Sequence of chain 2.A:
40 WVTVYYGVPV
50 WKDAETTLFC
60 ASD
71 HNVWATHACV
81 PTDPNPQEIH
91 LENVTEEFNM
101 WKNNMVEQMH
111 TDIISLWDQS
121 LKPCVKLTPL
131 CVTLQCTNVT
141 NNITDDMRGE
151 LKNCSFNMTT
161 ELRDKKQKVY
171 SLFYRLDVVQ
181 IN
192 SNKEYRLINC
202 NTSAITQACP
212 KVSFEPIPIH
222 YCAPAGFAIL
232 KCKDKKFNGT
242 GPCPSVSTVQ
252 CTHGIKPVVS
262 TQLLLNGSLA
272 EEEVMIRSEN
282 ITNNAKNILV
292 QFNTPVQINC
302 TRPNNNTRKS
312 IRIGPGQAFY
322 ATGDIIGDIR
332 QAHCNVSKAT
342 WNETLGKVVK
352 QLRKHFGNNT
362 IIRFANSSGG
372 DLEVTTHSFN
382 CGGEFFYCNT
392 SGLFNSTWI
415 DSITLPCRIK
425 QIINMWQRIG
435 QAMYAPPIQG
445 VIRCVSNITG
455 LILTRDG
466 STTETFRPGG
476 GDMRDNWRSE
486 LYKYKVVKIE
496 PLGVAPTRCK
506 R

This small molecule binds to this protein.
Small molecule (SMILES): CC(=O)N[C@H]1[C@H](O[C@H]2[C@H](O)[C@@H](NC(C)=O)CO[C@@H]2CO)O[C@H](CO)[C@@H](O)[C@@H]1O

Binding-site contacts:
Ligand atom N2 contacts residue ASN451 of chain 2.A at 2.8 Å (h-bond).
Ligand atom O6 contacts residue LEU270 of chain 2.A at 4.0 Å.
Ligand atom C1 contacts residue PRO296 of chain 2.A at 4.1 Å (hydrophobic).
Ligand atom C3 contacts residue ASN451 of chain 2.A at 3.6 Å.
Ligand atom C5 contacts residue ASN451 of chain 2.A at 3.7 Å.
Ligand atom O5 contacts residue ASN451 of chain 2.A at 2.4 Å (h-bond).
Ligand atom C7 contacts residue NAG1 of chain 2.G at 4.3 Å.
Ligand atom C6 contacts residue LEU270 of chain 2.A at 4.4 Å (hydrophobic).
Ligand atom C8 contacts residue SER450 of chain 2.A at 4.2 Å.
Ligand atom C8 contacts residue NAG1 of chain 2.G at 3.8 Å.
Ligand atom C8 contacts residue ASN267 of chain 2.A at 4.1 Å.
Ligand atom O5 contacts residue PRO296 of chain 2.A at 3.7 Å.
Ligand atom C7 contacts residue ASN451 of chain 2.A at 3.4 Å.
Ligand atom C6 contacts residue PRO296 of chain 2.A at 4.3 Å (hydrophobic).
Ligand atom C4 contacts residue ASN451 of chain 2.A at 4.2 Å.
Ligand atom C1 contacts residue ASN451 of chain 2.A at 1.4 Å.
Ligand atom C2 contacts residue ASN451 of chain 2.A at 2.4 Å.
Ligand atom O7 contacts residue ASN267 of chain 2.A at 4.2 Å.
Ligand atom C8 contacts residue VAL449 of chain 2.A at 3.8 Å (hydrophobic).
Ligand atom C5 contacts residue PRO296 of chain 2.A at 4.3 Å (hydrophobic).
Ligand atom C7 contacts residue ASN267 of chain 2.A at 4.4 Å.
Ligand atom O7 contacts residue ASN451 of chain 2.A at 3.6 Å.
Ligand atom O7 contacts residue NAG1 of chain 2.G at 4.0 Å.
Ligand atom C8 contacts residue ASN451 of chain 2.A at 4.3 Å.